Sequence of chain 1.C:
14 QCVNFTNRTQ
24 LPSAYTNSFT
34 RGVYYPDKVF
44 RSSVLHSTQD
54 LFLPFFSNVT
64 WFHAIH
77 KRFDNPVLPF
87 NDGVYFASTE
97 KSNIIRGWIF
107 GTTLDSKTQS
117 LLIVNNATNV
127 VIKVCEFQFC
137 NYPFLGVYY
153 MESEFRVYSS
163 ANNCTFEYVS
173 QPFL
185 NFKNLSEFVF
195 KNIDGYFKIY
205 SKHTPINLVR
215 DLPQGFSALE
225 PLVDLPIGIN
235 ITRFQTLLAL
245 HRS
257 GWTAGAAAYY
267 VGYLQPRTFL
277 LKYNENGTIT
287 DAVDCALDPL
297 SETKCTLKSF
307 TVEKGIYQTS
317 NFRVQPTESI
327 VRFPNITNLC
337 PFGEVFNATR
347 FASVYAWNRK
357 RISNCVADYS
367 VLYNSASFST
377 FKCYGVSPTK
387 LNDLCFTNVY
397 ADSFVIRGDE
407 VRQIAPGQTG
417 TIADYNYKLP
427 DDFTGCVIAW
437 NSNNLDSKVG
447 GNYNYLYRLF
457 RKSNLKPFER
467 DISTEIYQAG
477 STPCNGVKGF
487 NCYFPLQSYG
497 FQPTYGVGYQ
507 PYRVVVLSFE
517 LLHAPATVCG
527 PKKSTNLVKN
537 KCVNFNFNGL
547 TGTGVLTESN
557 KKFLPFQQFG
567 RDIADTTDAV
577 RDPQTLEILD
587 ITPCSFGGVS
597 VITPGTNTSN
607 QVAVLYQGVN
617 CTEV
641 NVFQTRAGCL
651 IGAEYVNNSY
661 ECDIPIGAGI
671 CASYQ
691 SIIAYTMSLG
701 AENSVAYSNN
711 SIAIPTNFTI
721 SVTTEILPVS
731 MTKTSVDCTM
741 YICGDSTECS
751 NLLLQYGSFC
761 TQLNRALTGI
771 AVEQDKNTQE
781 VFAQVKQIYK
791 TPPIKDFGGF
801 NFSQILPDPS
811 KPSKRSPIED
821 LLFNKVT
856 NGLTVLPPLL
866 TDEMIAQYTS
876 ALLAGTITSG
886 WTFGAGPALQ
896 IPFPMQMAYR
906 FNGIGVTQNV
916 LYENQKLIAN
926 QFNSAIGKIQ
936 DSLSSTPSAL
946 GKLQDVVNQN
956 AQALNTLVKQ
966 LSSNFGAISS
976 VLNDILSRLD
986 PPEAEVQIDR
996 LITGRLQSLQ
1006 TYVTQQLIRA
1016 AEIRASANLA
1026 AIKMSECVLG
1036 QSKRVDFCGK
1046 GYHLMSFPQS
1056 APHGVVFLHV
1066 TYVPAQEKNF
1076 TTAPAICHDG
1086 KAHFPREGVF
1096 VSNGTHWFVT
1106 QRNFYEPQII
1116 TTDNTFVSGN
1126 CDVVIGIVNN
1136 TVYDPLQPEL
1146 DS

The protein below binds the small molecule below.
Small molecule (SMILES): CC(=O)N[C@@H]1[C@@H](O)[C@H](O)[C@@H](CO)O[C@H]1O

Binding-site contacts:
Ligand atom C2 contacts residue ASN331 of chain 1.C at 2.4 Å.
Ligand atom C8 contacts residue ASN331 of chain 1.C at 4.4 Å.
Ligand atom C3 contacts residue ASN331 of chain 1.C at 3.8 Å.
Ligand atom N2 contacts residue ASN331 of chain 1.C at 2.9 Å (h-bond).
Ligand atom C1 contacts residue ASN331 of chain 1.C at 1.4 Å.
Ligand atom N2 contacts residue GLN580 of chain 1.C at 2.9 Å (h-bond).
Ligand atom O7 contacts residue ASN331 of chain 1.C at 3.2 Å (h-bond).
Ligand atom C2 contacts residue GLN580 of chain 1.C at 3.7 Å.
Ligand atom C7 contacts residue GLN580 of chain 1.C at 3.5 Å.
Ligand atom C8 contacts residue LEU582 of chain 1.C at 4.0 Å (hydrophobic).
Ligand atom O5 contacts residue ASN331 of chain 1.C at 2.4 Å (h-bond).
Ligand atom C4 contacts residue ASN331 of chain 1.C at 4.2 Å.
Ligand atom C3 contacts residue GLN580 of chain 1.C at 4.4 Å.
Ligand atom C7 contacts residue ASN331 of chain 1.C at 3.2 Å.
Ligand atom C8 contacts residue GLN580 of chain 1.C at 3.4 Å.
Ligand atom C5 contacts residue ASN331 of chain 1.C at 3.7 Å.
Ligand atom C1 contacts residue GLN580 of chain 1.C at 3.6 Å.